Sequence of chain 1.B:
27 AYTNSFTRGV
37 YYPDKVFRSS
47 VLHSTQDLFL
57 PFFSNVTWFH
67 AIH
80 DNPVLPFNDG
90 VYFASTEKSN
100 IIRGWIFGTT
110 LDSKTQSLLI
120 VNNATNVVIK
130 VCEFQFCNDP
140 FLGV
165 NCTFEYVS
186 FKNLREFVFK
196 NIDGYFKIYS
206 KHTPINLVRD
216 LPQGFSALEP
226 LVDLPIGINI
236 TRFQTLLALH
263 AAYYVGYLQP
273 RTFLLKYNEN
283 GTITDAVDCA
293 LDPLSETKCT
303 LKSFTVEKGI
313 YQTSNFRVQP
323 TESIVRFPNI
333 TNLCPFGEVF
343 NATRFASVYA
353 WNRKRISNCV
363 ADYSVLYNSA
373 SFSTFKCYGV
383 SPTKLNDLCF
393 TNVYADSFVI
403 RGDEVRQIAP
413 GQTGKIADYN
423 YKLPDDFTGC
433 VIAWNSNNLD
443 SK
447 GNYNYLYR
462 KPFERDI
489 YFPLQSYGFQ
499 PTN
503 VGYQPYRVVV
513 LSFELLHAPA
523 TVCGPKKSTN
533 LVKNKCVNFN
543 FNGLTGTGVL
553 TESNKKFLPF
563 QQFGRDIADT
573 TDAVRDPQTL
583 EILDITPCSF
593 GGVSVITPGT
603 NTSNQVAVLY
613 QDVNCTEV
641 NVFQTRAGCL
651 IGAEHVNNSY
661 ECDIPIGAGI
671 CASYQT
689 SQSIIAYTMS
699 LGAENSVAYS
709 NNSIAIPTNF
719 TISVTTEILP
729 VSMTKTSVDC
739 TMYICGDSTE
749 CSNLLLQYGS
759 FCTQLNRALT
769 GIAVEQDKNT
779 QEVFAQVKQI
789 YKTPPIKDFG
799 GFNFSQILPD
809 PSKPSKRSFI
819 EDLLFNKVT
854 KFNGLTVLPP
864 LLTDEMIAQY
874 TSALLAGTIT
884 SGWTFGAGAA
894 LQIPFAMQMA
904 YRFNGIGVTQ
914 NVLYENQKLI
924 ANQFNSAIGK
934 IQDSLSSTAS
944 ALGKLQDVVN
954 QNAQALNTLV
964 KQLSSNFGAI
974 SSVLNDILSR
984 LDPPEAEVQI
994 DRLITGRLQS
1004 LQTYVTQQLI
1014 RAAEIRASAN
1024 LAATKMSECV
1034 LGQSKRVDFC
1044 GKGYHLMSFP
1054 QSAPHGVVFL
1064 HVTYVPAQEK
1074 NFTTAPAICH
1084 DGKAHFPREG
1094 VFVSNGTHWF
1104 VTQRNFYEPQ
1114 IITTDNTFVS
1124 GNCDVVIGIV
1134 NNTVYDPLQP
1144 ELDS

A protein and the small-molecule ligand that binds it are described below.
Small molecule (SMILES): CC(=O)N[C@H]1[C@H](O[C@H]2[C@H](O)[C@@H](NC(C)=O)CO[C@@H]2CO)O[C@H](CO)[C@@H](O)[C@@H]1O

Binding-site contacts:
Ligand atom C2 contacts residue ASN234 of chain 1.B at 4.0 Å.
Ligand atom O7 contacts residue ASN234 of chain 1.B at 4.5 Å.
Ligand atom C7 contacts residue ASN234 of chain 1.B at 4.3 Å.
Ligand atom C1 contacts residue ASN234 of chain 1.B at 3.3 Å.
Ligand atom O5 contacts residue ASN234 of chain 1.B at 4.1 Å.
Ligand atom N2 contacts residue ASN234 of chain 1.B at 4.0 Å.
Ligand atom C8 contacts residue GLU465 of chain 1.A at 4.3 Å.
Ligand atom O6 contacts residue THR236 of chain 1.B at 4.5 Å.

Sequence of chain 1.A:
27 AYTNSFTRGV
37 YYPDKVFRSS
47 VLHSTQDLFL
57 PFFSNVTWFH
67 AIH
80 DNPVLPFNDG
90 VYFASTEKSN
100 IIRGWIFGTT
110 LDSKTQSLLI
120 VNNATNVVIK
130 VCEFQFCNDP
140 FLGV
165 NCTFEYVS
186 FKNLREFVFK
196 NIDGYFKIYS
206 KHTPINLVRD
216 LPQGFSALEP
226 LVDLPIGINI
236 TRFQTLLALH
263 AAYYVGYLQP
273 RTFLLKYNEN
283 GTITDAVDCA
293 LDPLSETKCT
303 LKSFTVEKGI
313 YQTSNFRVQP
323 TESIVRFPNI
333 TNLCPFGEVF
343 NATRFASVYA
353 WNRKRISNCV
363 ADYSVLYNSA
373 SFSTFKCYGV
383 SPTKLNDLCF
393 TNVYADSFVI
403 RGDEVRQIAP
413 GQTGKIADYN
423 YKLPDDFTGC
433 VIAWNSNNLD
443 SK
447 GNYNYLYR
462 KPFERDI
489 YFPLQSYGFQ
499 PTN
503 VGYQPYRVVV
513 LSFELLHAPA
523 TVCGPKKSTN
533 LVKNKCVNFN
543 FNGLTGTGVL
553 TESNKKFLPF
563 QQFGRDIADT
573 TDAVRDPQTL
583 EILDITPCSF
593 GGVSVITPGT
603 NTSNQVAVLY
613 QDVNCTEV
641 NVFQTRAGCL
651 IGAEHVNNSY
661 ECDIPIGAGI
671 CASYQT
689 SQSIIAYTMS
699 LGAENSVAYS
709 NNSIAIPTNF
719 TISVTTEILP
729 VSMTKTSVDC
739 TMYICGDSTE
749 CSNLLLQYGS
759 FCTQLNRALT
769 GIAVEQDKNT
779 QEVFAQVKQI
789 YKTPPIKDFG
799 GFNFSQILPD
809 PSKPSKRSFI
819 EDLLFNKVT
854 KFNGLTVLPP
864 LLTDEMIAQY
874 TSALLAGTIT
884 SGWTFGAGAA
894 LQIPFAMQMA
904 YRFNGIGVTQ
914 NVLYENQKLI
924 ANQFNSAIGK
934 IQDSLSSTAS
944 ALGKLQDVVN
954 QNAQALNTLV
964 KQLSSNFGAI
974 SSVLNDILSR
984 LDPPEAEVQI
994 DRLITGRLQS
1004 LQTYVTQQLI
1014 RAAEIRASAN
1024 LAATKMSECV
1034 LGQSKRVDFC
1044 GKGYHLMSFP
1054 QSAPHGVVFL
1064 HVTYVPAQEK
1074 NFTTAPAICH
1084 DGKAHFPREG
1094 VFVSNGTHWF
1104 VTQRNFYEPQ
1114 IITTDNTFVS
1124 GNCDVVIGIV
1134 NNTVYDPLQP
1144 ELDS